Binding-site contacts:
Ligand atom O25 contacts residue MET122 of chain 1.B at 2.8 Å (h-bond).
Ligand atom C10 contacts residue MET49 of chain 1.B at 3.6 Å (hydrophobic).
Ligand atom C27 contacts residue VAL120 of chain 1.B at 3.3 Å (hydrophobic).
Ligand atom N31 contacts residue LEU175 of chain 1.B at 3.5 Å.
Ligand atom F35 contacts residue GLY125 of chain 1.B at 3.6 Å.
Ligand atom C14 contacts residue GLY125 of chain 1.B at 3.4 Å.
Ligand atom F35 contacts residue ARG130 of chain 1.B at 2.9 Å.
Ligand atom C26 contacts residue LEU175 of chain 1.B at 3.5 Å (hydrophobic).
Ligand atom C6 contacts residue ILE42 of chain 1.B at 3.6 Å (hydrophobic).
Ligand atom C9 contacts residue MET49 of chain 1.B at 3.6 Å (hydrophobic).
Ligand atom N28 contacts residue TYR119 of chain 1.B at 3.1 Å.
Ligand atom C11 contacts residue MET49 of chain 1.B at 3.7 Å (hydrophobic).
Ligand atom C10 contacts residue GLY125 of chain 1.B at 3.8 Å.
Ligand atom C26 contacts residue ALA68 of chain 1.B at 3.4 Å (hydrophobic).
Ligand atom C9 contacts residue GLY125 of chain 1.B at 3.4 Å.
Ligand atom C9 contacts residue MET122 of chain 1.B at 3.6 Å (hydrophobic).
Ligand atom C8 contacts residue TYR121 of chain 1.B at 3.5 Å (hydrophobic).
Ligand atom O36 contacts residue THR137 of chain 1.B at 3.7 Å.
Ligand atom N7 contacts residue ILE42 of chain 1.B at 3.7 Å.
Ligand atom C1 contacts residue THR137 of chain 1.B at 3.6 Å.
Ligand atom C4 contacts residue PRO123 of chain 1.B at 3.4 Å (hydrophobic).
Ligand atom C21 contacts residue LEU175 of chain 1.B at 3.7 Å (hydrophobic).
Ligand atom C8 contacts residue MET122 of chain 1.B at 3.6 Å (hydrophobic).
Ligand atom C21 contacts residue ALA172 of chain 1.B at 3.5 Å (hydrophobic).
Ligand atom C24 contacts residue ALA68 of chain 1.B at 3.5 Å (hydrophobic).
Ligand atom O25 contacts residue TYR121 of chain 1.B at 3.7 Å.
Ligand atom N29 contacts residue LEU175 of chain 1.B at 3.4 Å.
Ligand atom C27 contacts residue MET122 of chain 1.B at 3.7 Å (hydrophobic).
Ligand atom C13 contacts residue MET49 of chain 1.B at 3.7 Å (hydrophobic).
Ligand atom C27 contacts residue TYR119 of chain 1.B at 3.7 Å (hydrophobic).
Ligand atom O36 contacts residue ASN124 of chain 1.B at 3.7 Å.
Ligand atom C19 contacts residue VAL57 of chain 1.B at 3.6 Å (hydrophobic).
Ligand atom C10 contacts residue MET122 of chain 1.B at 3.3 Å (hydrophobic).
Ligand atom C22 contacts residue LEU175 of chain 1.B at 3.8 Å (hydrophobic).
Ligand atom O36 contacts residue PRO123 of chain 1.B at 3.7 Å.
Ligand atom C34 contacts residue TYR119 of chain 1.B at 3.6 Å (hydrophobic).
Ligand atom C30 contacts residue LEU175 of chain 1.B at 3.1 Å (hydrophobic).
Ligand atom F35 contacts residue ASN124 of chain 1.B at 3.5 Å.
Ligand atom C27 contacts residue ALA68 of chain 1.B at 3.6 Å (hydrophobic).
Ligand atom O25 contacts residue ALA68 of chain 1.B at 3.5 Å.

The protein below binds the small molecule below.
Small molecule (SMILES): CC(C)(O)[C@H](F)CN1Cc2cc(NC(=O)c3cnn4cccnc34)c(N3CCOCC3)cc2C1=O

Sequence of chain 1.B:
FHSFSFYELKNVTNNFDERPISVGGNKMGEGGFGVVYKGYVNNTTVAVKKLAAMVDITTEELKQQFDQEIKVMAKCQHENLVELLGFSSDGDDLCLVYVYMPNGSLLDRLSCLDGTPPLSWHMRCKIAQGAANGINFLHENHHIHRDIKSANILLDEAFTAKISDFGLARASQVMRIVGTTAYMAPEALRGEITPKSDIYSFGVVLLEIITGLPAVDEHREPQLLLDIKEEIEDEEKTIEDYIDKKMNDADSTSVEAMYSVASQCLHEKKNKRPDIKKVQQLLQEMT